Binding-site contacts:
Ligand atom N1 contacts residue ALA193 of chain 1.A at 3.7 Å.
Ligand atom C9 contacts residue GLY221 of chain 1.A at 3.7 Å.
Ligand atom C13 contacts residue GLU195 of chain 1.A at 3.1 Å.
Ligand atom C8 contacts residue TRP220 of chain 1.A at 3.4 Å (hydrophobic).
Ligand atom O27 contacts residue TYR47 of chain 1.A at 3.2 Å (h-bond).
Ligand atom N2 contacts residue GLY223 of chain 1.A at 2.8 Å (h-bond).
Ligand atom O20 contacts residue GLU195 of chain 1.A at 2.4 Å (salt-bridge).
Ligand atom C25 contacts residue TYR47 of chain 1.A at 3.4 Å (hydrophobic).
Ligand atom C28 contacts residue TRP92 of chain 1.A at 3.7 Å (hydrophobic).
Ligand atom O29 contacts residue LEU96 of chain 1.A at 3.7 Å.
Ligand atom O27 contacts residue LEU96 of chain 1.A at 3.7 Å.
Ligand atom O29 contacts residue ASN95 of chain 1.A at 3.2 Å.
Ligand atom C26 contacts residue TYR47 of chain 1.A at 3.6 Å (hydrophobic).
Ligand atom C28 contacts residue ASN95 of chain 1.A at 3.5 Å.
Ligand atom C28 contacts residue GLU94 of chain 1.A at 3.6 Å.
Ligand atom O24 contacts residue TRP50 of chain 1.A at 3.5 Å.
Ligand atom C4 contacts residue TRP220 of chain 1.A at 3.7 Å (hydrophobic).
Ligand atom N2 contacts residue ASP192 of chain 1.A at 2.8 Å (salt-bridge).
Ligand atom N1 contacts residue ASP192 of chain 1.A at 2.9 Å (salt-bridge).
Ligand atom C14 contacts residue HIS43 of chain 1.A at 3.5 Å.
Ligand atom C22 contacts residue SER219 of chain 1.A at 3.2 Å.
Ligand atom O21 contacts residue TRP220 of chain 1.A at 3.2 Å.
Ligand atom C3 contacts residue ASP192 of chain 1.A at 3.7 Å.
Ligand atom C16 contacts residue HIS43 of chain 1.A at 3.5 Å.
Ligand atom C3 contacts residue GLY221 of chain 1.A at 3.8 Å.
Ligand atom C26 contacts residue LEU96 of chain 1.A at 3.6 Å (hydrophobic).
Ligand atom C4 contacts residue GLY221 of chain 1.A at 3.5 Å.
Ligand atom O29 contacts residue GLU94 of chain 1.A at 3.6 Å (salt-bridge).
Ligand atom C12 contacts residue GLU195 of chain 1.A at 3.4 Å.
Ligand atom O27 contacts residue TRP92 of chain 1.A at 3.6 Å.
Ligand atom C28 contacts residue LEU96 of chain 1.A at 3.6 Å (hydrophobic).
Ligand atom C9 contacts residue TRP220 of chain 1.A at 3.5 Å (hydrophobic).
Ligand atom N2 contacts residue ALA193 of chain 1.A at 3.2 Å (h-bond).
Ligand atom C5 contacts residue GLY221 of chain 1.A at 3.7 Å.
Ligand atom C30 contacts residue LEU96 of chain 1.A at 3.6 Å (hydrophobic).
Ligand atom N1 contacts residue GLY231 of chain 1.A at 3.6 Å.
Ligand atom C3 contacts residue ALA193 of chain 1.A at 3.5 Å (hydrophobic).
Ligand atom C20 contacts residue TRP220 of chain 1.A at 3.7 Å (hydrophobic).
Ligand atom C8 contacts residue SER219 of chain 1.A at 3.6 Å.
Ligand atom O21 contacts residue GLY221 of chain 1.A at 3.0 Å (h-bond).

The protein below binds the small molecule below.
Small molecule (SMILES): [H]/N=C(/N)c1ccc([C@H]2[C@H]3C(=O)N(Cc4ccc5c(c4)OCO5)C(=O)[C@H]3[C@@H]3C[C@@H](O)CN32)cc1

Sequence of chain 1.A:
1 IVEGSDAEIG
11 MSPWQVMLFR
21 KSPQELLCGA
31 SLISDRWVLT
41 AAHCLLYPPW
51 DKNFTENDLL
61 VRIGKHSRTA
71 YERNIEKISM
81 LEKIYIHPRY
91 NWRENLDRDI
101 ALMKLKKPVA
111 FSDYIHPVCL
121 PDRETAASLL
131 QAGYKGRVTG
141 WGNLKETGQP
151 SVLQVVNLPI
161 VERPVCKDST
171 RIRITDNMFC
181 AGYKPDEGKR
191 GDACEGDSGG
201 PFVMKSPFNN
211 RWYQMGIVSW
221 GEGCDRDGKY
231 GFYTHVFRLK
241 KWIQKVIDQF